Binding-site contacts:
Ligand atom N02 contacts residue ASP94 of chain 1.A at 4.0 Å.
Ligand atom N03 contacts residue LEU91 of chain 1.A at 3.2 Å (h-bond).
Ligand atom C12 contacts residue LEU142 of chain 1.A at 3.5 Å (hydrophobic).
Ligand atom C11 contacts residue LEU142 of chain 1.A at 3.8 Å (hydrophobic).
Ligand atom C07 contacts residue PHE88 of chain 1.A at 3.7 Å (hydrophobic).
Ligand atom N01 contacts residue ILE18 of chain 1.A at 3.5 Å.
Ligand atom C13 contacts residue LEU142 of chain 1.A at 4.0 Å (hydrophobic).
Ligand atom C11 contacts residue VAL26 of chain 1.A at 3.8 Å (hydrophobic).
Ligand atom O15 contacts residue LEU142 of chain 1.A at 3.8 Å.
Ligand atom N05 contacts residue LEU91 of chain 1.A at 2.8 Å (h-bond).
Ligand atom O15 contacts residue PHE90 of chain 1.A at 3.7 Å.
Ligand atom C12 contacts residue ILE18 of chain 1.A at 4.0 Å (hydrophobic).
Ligand atom N04 contacts residue ILE18 of chain 1.A at 3.4 Å.
Ligand atom C13 contacts residue ILE18 of chain 1.A at 3.3 Å (hydrophobic).
Ligand atom C06 contacts residue LEU142 of chain 1.A at 4.0 Å (hydrophobic).
Ligand atom O15 contacts residue LEU91 of chain 1.A at 3.0 Å (h-bond).
Ligand atom C14 contacts residue LEU91 of chain 1.A at 3.4 Å (hydrophobic).
Ligand atom C09 contacts residue ALA39 of chain 1.A at 3.6 Å (hydrophobic).
Ligand atom C09 contacts residue LEU142 of chain 1.A at 3.3 Å (hydrophobic).
Ligand atom N03 contacts residue ILE18 of chain 1.A at 3.6 Å.
Ligand atom C10 contacts residue LEU142 of chain 1.A at 3.5 Å (hydrophobic).
Ligand atom C08 contacts residue ALA39 of chain 1.A at 3.3 Å (hydrophobic).
Ligand atom N05 contacts residue ILE18 of chain 1.A at 4.0 Å.
Ligand atom N05 contacts residue GLN93 of chain 1.A at 3.7 Å.
Ligand atom C14 contacts residue ILE18 of chain 1.A at 3.7 Å (hydrophobic).
Ligand atom CL16 contacts residue ASP153 of chain 1.A at 3.2 Å.
Ligand atom N01 contacts residue LEU142 of chain 1.A at 3.7 Å.
Ligand atom N05 contacts residue HIS92 of chain 1.A at 3.2 Å (h-bond).
Ligand atom C07 contacts residue ALA39 of chain 1.A at 3.7 Å (hydrophobic).
Ligand atom C08 contacts residue PHE88 of chain 1.A at 4.0 Å (hydrophobic).
Ligand atom CL16 contacts residue PHE88 of chain 1.A at 3.8 Å.
Ligand atom N05 contacts residue PHE90 of chain 1.A at 3.9 Å.
Ligand atom N03 contacts residue LEU142 of chain 1.A at 3.8 Å.
Ligand atom CL16 contacts residue ALA152 of chain 1.A at 4.0 Å.
Ligand atom C08 contacts residue LEU142 of chain 1.A at 3.5 Å (hydrophobic).
Ligand atom O15 contacts residue ALA39 of chain 1.A at 4.0 Å.
Ligand atom C07 contacts residue LEU142 of chain 1.A at 3.9 Å (hydrophobic).
Ligand atom N04 contacts residue ASP94 of chain 1.A at 3.4 Å (salt-bridge).
Ligand atom C08 contacts residue GLU89 of chain 1.A at 3.4 Å.
Ligand atom N02 contacts residue ILE18 of chain 1.A at 3.8 Å.

Sequence of chain 1.A:
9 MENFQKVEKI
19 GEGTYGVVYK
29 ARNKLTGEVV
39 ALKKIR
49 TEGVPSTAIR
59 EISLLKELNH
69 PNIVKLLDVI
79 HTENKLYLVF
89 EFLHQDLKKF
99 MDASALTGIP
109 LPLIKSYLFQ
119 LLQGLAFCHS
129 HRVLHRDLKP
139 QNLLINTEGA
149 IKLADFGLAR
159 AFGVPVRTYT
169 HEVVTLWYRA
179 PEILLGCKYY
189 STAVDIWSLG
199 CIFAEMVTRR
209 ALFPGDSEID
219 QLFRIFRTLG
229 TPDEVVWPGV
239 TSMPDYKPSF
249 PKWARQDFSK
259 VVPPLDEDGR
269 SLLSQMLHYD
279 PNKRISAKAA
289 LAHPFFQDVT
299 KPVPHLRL

This small molecule binds to this protein.
Small molecule (SMILES): Nc1nc(N)nc(-c2cc(Cl)ccc2O)n1